A protein and the small-molecule ligand that binds it are described below.
Small molecule (SMILES): CC(=O)N[C@@H]1[C@@H](O)[C@H](O)[C@@H](CO)O[C@H]1O

Binding-site contacts:
Ligand atom C7 contacts residue ASN26 of chain 1.B at 3.4 Å.
Ligand atom C4 contacts residue ASN26 of chain 1.B at 4.2 Å.
Ligand atom C2 contacts residue GLN15 of chain 1.C at 4.0 Å.
Ligand atom C1 contacts residue ASN26 of chain 1.B at 1.4 Å.
Ligand atom C3 contacts residue ASN26 of chain 1.B at 3.8 Å.
Ligand atom O7 contacts residue ASN26 of chain 1.B at 3.6 Å (h-bond).
Ligand atom C8 contacts residue ASN25 of chain 1.B at 4.3 Å.
Ligand atom C8 contacts residue ASN26 of chain 1.B at 4.5 Å.
Ligand atom C2 contacts residue ASN26 of chain 1.B at 2.5 Å.
Ligand atom N2 contacts residue GLN15 of chain 1.C at 3.1 Å (h-bond).
Ligand atom C8 contacts residue GLN15 of chain 1.C at 3.7 Å.
Ligand atom C3 contacts residue GLN15 of chain 1.C at 4.5 Å.
Ligand atom C7 contacts residue GLN15 of chain 1.C at 3.9 Å.
Ligand atom N2 contacts residue ASN26 of chain 1.B at 2.9 Å (h-bond).
Ligand atom C5 contacts residue ASN26 of chain 1.B at 3.7 Å.
Ligand atom O5 contacts residue ASN26 of chain 1.B at 2.4 Å (h-bond).
Ligand atom C1 contacts residue GLN15 of chain 1.C at 4.1 Å.

Sequence of chain 1.C:
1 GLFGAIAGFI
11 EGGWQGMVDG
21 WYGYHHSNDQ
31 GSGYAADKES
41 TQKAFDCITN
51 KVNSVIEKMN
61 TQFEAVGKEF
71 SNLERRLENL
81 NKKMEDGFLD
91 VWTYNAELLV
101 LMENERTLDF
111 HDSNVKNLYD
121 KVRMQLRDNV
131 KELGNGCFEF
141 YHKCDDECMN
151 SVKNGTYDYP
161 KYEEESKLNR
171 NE

Sequence of chain 1.B:
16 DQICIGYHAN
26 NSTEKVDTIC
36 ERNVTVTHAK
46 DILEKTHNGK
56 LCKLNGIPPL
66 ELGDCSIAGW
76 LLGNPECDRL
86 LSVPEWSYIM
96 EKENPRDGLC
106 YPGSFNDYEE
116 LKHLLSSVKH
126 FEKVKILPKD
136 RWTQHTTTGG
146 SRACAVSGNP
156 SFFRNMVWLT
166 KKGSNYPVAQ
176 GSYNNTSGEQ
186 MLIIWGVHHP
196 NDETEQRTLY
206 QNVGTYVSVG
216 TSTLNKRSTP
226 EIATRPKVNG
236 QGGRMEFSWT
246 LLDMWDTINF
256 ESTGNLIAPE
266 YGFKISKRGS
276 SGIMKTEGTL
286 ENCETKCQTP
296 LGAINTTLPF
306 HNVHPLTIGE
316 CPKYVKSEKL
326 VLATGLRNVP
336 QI